The small molecule below binds the protein below.
Small molecule (SMILES): CC1(C)CCC(Cc2cc(O)c(-c3ccccc3)c(=O)[nH]2)CC1

Binding-site contacts:
Ligand atom C2 contacts residue TYR166 of chain 1.B at 4.2 Å (hydrophobic).
Ligand atom N contacts residue MET207 of chain 1.B at 3.5 Å (h-bond).
Ligand atom C10 contacts residue TYR166 of chain 1.B at 3.9 Å (hydrophobic).
Ligand atom C5 contacts residue MET207 of chain 1.B at 4.1 Å (hydrophobic).
Ligand atom C3 contacts residue MET207 of chain 1.B at 4.0 Å (hydrophobic).
Ligand atom C15 contacts residue GLY104 of chain 1.B at 3.6 Å.
Ligand atom C6 contacts residue MET223 of chain 1.B at 4.1 Å (hydrophobic).
Ligand atom C11 contacts residue TYR166 of chain 1.B at 3.5 Å (hydrophobic).
Ligand atom C contacts residue TYR166 of chain 1.B at 3.2 Å (hydrophobic).
Ligand atom O1 contacts residue MET207 of chain 1.B at 3.9 Å.
Ligand atom C17 contacts residue GLY104 of chain 1.B at 4.0 Å.
Ligand atom C4 contacts residue MET207 of chain 1.B at 3.8 Å (hydrophobic).
Ligand atom O contacts residue NAD1 of chain 1.G at 2.5 Å (h-bond).
Ligand atom C9 contacts residue MET163 of chain 1.B at 3.7 Å (hydrophobic).
Ligand atom C5 contacts residue PHE157 of chain 1.B at 3.8 Å (hydrophobic).
Ligand atom C15 contacts residue PHE105 of chain 1.B at 3.7 Å (hydrophobic).
Ligand atom C15 contacts residue MET169 of chain 1.B at 4.0 Å (hydrophobic).
Ligand atom C9 contacts residue PRO164 of chain 1.B at 4.2 Å (hydrophobic).
Ligand atom C1 contacts residue TYR166 of chain 1.B at 3.4 Å (hydrophobic).
Ligand atom C1 contacts residue PHE157 of chain 1.B at 4.0 Å (hydrophobic).
Ligand atom C3 contacts residue NAD1 of chain 1.G at 3.3 Å.
Ligand atom C3 contacts residue PHE157 of chain 1.B at 3.9 Å (hydrophobic).
Ligand atom C8 contacts residue ALA165 of chain 1.B at 4.1 Å (hydrophobic).
Ligand atom C2 contacts residue NAD1 of chain 1.G at 3.4 Å.
Ligand atom C18 contacts residue NAD1 of chain 1.G at 3.6 Å.
Ligand atom C14 contacts residue MET169 of chain 1.B at 4.0 Å (hydrophobic).
Ligand atom O contacts residue LYS173 of chain 1.B at 3.8 Å.
Ligand atom N contacts residue NAD1 of chain 1.G at 3.4 Å.
Ligand atom C17 contacts residue NAD1 of chain 1.G at 3.6 Å.
Ligand atom C6 contacts residue LEU226 of chain 1.B at 4.2 Å (hydrophobic).
Ligand atom C19 contacts residue NAD1 of chain 1.G at 3.8 Å.
Ligand atom O1 contacts residue NAD1 of chain 1.G at 3.9 Å.
Ligand atom C14 contacts residue NAD1 of chain 1.G at 3.7 Å.
Ligand atom C1 contacts residue NAD1 of chain 1.G at 3.5 Å.
Ligand atom O contacts residue TYR166 of chain 1.B at 2.4 Å (h-bond).
Ligand atom C12 contacts residue NAD1 of chain 1.G at 3.9 Å.
Ligand atom C contacts residue NAD1 of chain 1.G at 3.5 Å.
Ligand atom C16 contacts residue PHE105 of chain 1.B at 3.8 Å (hydrophobic).
Ligand atom C13 contacts residue NAD1 of chain 1.G at 3.6 Å.
Ligand atom C16 contacts residue GLY104 of chain 1.B at 3.1 Å.

Sequence of chain 1.B:
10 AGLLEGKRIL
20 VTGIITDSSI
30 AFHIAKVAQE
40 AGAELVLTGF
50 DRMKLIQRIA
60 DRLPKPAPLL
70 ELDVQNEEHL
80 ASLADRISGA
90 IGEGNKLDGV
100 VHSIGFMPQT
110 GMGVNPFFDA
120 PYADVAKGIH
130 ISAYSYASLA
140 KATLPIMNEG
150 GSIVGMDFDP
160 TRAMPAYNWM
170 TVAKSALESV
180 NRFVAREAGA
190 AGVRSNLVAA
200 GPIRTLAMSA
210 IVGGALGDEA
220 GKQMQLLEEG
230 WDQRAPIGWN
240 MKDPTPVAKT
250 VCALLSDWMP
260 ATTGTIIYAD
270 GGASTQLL